Binding-site contacts:
Ligand atom C7 contacts residue ASN308 of chain 1.C at 3.9 Å.
Ligand atom O6 contacts residue ASN308 of chain 1.C at 4.1 Å.
Ligand atom C6 contacts residue ASN308 of chain 1.C at 4.4 Å.
Ligand atom N2 contacts residue ASN308 of chain 1.C at 3.2 Å (h-bond).
Ligand atom C8 contacts residue LYS304 of chain 1.C at 3.6 Å.
Ligand atom C2 contacts residue ASN308 of chain 1.C at 2.6 Å.
Ligand atom C3 contacts residue ASN308 of chain 1.C at 3.8 Å.
Ligand atom O5 contacts residue ASN308 of chain 1.C at 2.1 Å (h-bond).
Ligand atom N2 contacts residue LYS304 of chain 1.C at 4.1 Å.
Ligand atom C1 contacts residue ASN308 of chain 1.C at 1.4 Å.
Ligand atom C4 contacts residue ASN308 of chain 1.C at 4.1 Å.
Ligand atom O7 contacts residue ASN308 of chain 1.C at 4.0 Å.
Ligand atom C5 contacts residue ASN308 of chain 1.C at 3.5 Å.

Sequence of chain 1.C:
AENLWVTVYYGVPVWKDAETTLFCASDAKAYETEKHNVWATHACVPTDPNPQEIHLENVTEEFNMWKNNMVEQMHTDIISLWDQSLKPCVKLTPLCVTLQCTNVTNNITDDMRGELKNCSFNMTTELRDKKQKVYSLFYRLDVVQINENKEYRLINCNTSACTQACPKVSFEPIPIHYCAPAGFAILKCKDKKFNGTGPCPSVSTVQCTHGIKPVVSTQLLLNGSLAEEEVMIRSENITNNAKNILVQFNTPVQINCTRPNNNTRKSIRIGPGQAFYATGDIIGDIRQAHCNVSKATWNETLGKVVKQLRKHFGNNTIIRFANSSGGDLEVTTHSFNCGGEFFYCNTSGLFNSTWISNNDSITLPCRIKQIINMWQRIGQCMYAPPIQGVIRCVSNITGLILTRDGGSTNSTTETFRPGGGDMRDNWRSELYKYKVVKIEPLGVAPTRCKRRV

A small-molecule ligand and the protein it binds are described below.
Small molecule (SMILES): CC(=O)N[C@@H]1[C@@H](O)[C@H](O)[C@@H](CO)O[C@H]1O